Binding-site contacts:
Ligand atom N1 contacts residue MG1 of chain 1.NK at 4.5 Å.
Ligand atom O2 contacts residue MG1 of chain 1.NK at 2.3 Å.
Ligand atom OP1 contacts residue HIS3 of chain 1.TA at 4.0 Å.
Ligand atom C2 contacts residue MG1 of chain 1.NK at 3.1 Å.
Ligand atom N3 contacts residue MG1 of chain 1.NK at 3.3 Å.

Sequence of chain 1.TA:
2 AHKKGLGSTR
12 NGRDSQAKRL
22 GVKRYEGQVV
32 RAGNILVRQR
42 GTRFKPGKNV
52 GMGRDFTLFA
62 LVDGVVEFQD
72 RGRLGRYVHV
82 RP

A protein and the small-molecule ligand that binds it are described below.
Small molecule (SMILES): COc1ccc(C[C@H](N)C(=O)N[C@H]2[C@@H](O)[C@H](n3cnc4c(N(C)C)ncnc43)O[C@@H]2CO[P](=O)(O)O[C@H]2[C@@H](O)[C@H](n3ccc(N)nc3=O)O[C@@H]2CO[P](=O)(O)O[C@H]2[C@@H](O)[C@H](n3ccc(N)nc3=O)O[C@@H]2CO)cc1